The protein below binds the small molecule below.
Small molecule (SMILES): O=C([O-])C(=O)[O-]

Binding-site contacts:
Ligand atom O3 contacts residue GLU188 of chain 1.B at 3.0 Å (salt-bridge).
Ligand atom C2 contacts residue THR244 of chain 1.B at 4.1 Å.
Ligand atom O2 contacts residue MG1 of chain 1.Q at 4.0 Å.
Ligand atom C2 contacts residue LYS186 of chain 1.B at 3.6 Å.
Ligand atom C2 contacts residue MG1 of chain 1.Q at 2.8 Å.
Ligand atom O4 contacts residue LYS186 of chain 1.B at 2.9 Å (salt-bridge).
Ligand atom O3 contacts residue ALA209 of chain 1.B at 4.0 Å.
Ligand atom C2 contacts residue ALA209 of chain 1.B at 3.8 Å (hydrophobic).
Ligand atom O2 contacts residue ARG87 of chain 1.B at 4.0 Å.
Ligand atom O4 contacts residue ASP212 of chain 1.B at 4.0 Å.
Ligand atom O2 contacts residue LYS186 of chain 1.B at 3.6 Å.
Ligand atom O1 contacts residue ALA209 of chain 1.B at 3.5 Å.
Ligand atom C1 contacts residue ASP212 of chain 1.B at 3.8 Å.
Ligand atom O2 contacts residue MET276 of chain 1.B at 4.2 Å.
Ligand atom C2 contacts residue GLU188 of chain 1.B at 3.7 Å.
Ligand atom O1 contacts residue ARG210 of chain 1.B at 3.6 Å.
Ligand atom O4 contacts residue MG1 of chain 1.Q at 1.9 Å.
Ligand atom C1 contacts residue GLY211 of chain 1.B at 3.7 Å.
Ligand atom C1 contacts residue ALA209 of chain 1.B at 3.6 Å (hydrophobic).
Ligand atom O3 contacts residue GLY211 of chain 1.B at 3.6 Å.
Ligand atom O4 contacts residue ALA209 of chain 1.B at 4.2 Å.
Ligand atom O1 contacts residue GLY211 of chain 1.B at 3.0 Å (h-bond).
Ligand atom O3 contacts residue ASP212 of chain 1.B at 2.8 Å (salt-bridge).
Ligand atom O4 contacts residue GLU188 of chain 1.B at 3.1 Å (salt-bridge).
Ligand atom O3 contacts residue MG1 of chain 1.Q at 2.3 Å.
Ligand atom O1 contacts residue ASP212 of chain 1.B at 4.0 Å.
Ligand atom C1 contacts residue MG1 of chain 1.Q at 2.9 Å.
Ligand atom O1 contacts residue THR244 of chain 1.B at 2.5 Å (h-bond).
Ligand atom O1 contacts residue MG1 of chain 1.Q at 4.1 Å.
Ligand atom C1 contacts residue GLU188 of chain 1.B at 3.6 Å.
Ligand atom O2 contacts residue THR244 of chain 1.B at 3.6 Å.
Ligand atom C1 contacts residue THR244 of chain 1.B at 3.6 Å.
Ligand atom O2 contacts residue ALA209 of chain 1.B at 4.2 Å.
Ligand atom O2 contacts residue MET207 of chain 1.B at 4.2 Å.
Ligand atom C1 contacts residue ARG210 of chain 1.B at 4.5 Å.

Sequence of chain 1.B:
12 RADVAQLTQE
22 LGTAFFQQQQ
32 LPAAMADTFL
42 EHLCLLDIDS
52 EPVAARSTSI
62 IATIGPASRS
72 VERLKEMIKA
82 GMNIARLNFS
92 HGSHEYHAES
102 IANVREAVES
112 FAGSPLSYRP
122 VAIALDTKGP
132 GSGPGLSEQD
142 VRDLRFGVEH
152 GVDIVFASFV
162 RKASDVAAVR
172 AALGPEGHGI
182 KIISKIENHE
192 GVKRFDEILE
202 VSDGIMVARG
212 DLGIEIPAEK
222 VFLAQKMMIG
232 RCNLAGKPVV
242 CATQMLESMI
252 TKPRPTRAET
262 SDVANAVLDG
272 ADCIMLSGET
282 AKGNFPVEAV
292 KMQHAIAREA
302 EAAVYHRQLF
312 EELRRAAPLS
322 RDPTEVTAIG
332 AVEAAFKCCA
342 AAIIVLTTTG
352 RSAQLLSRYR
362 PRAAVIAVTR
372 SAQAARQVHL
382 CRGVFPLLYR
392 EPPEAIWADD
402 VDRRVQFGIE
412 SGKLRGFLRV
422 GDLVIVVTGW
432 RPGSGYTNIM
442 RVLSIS